Sequence of chain 2.B:
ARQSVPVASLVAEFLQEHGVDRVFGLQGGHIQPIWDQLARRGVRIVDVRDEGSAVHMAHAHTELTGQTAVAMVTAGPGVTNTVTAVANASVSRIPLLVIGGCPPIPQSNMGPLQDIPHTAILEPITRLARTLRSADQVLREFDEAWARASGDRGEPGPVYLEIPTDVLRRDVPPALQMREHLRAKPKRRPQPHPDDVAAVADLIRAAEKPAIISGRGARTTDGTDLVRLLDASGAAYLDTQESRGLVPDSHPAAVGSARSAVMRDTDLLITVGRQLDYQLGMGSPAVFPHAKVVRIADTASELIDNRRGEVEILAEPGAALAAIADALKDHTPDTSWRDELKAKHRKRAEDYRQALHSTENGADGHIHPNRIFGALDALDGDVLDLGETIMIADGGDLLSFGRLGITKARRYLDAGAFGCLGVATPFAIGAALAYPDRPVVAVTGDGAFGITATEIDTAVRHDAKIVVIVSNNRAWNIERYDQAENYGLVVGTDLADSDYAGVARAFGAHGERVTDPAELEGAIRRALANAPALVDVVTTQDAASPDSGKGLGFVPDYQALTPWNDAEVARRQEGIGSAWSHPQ

Sequence of chain 1.B:
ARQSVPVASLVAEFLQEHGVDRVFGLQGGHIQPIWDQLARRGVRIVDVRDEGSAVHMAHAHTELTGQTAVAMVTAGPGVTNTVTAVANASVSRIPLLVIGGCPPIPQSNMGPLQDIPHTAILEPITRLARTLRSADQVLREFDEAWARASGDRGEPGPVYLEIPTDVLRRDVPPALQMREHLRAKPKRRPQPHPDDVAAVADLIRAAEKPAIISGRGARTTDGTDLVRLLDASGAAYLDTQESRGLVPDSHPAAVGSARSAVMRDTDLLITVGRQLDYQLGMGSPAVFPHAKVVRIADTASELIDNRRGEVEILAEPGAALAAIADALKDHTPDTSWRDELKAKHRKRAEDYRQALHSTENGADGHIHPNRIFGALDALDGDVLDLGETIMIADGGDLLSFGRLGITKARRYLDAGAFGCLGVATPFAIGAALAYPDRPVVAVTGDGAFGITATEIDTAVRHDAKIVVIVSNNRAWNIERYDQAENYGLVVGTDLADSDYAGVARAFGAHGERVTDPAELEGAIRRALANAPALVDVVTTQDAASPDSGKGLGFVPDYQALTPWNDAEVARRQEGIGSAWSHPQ

Binding-site contacts:
Ligand atom C42 contacts residue GLU504 of chain 2.B at 3.2 Å.
Ligand atom CM4 contacts residue GLN52 of chain 1.B at 3.3 Å.
Ligand atom O30 contacts residue ASP572 of chain 2.B at 2.6 Å (salt-bridge).
Ligand atom O2A contacts residue GLY420 of chain 2.B at 3.1 Å.
Ligand atom PB contacts residue MG1 of chain 2.BA at 3.2 Å.
Ligand atom O2' contacts residue SER282 of chain 2.B at 3.1 Å.
Ligand atom O1B contacts residue ASN498 of chain 2.B at 3.0 Å (h-bond).
Ligand atom O2A contacts residue ALA473 of chain 2.B at 3.1 Å (h-bond).
Ligand atom O1B contacts residue ALA500 of chain 2.B at 2.9 Å (h-bond).
Ligand atom O3B contacts residue GLY421 of chain 2.B at 3.4 Å.
Ligand atom O13 contacts residue ARG428 of chain 2.B at 2.9 Å (salt-bridge).
Ligand atom O3B contacts residue ILE503 of chain 2.B at 3.1 Å (h-bond).
Ligand atom O94 contacts residue GLN266 of chain 2.B at 2.8 Å (h-bond).
Ligand atom O3A contacts residue GLY421 of chain 2.B at 3.1 Å (h-bond).
Ligand atom O2B contacts residue LEU423 of chain 2.B at 3.0 Å (h-bond).
Ligand atom O4' contacts residue LEU429 of chain 2.B at 3.4 Å.
Ligand atom N41 contacts residue GLY444 of chain 2.B at 2.9 Å (h-bond).
Ligand atom CM2 contacts residue ASN106 of chain 1.B at 3.4 Å.
Ligand atom O53 contacts residue LYS575 of chain 2.B at 2.7 Å (salt-bridge).
Ligand atom O1A contacts residue GLY472 of chain 2.B at 2.9 Å (h-bond).
Ligand atom N43 contacts residue GLU504 of chain 2.B at 3.3 Å (salt-bridge).
Ligand atom PA contacts residue MG1 of chain 2.BA at 3.2 Å.
Ligand atom O91 contacts residue SER285 of chain 2.B at 2.7 Å (h-bond).
Ligand atom O3B contacts residue ASP422 of chain 2.B at 2.8 Å (salt-bridge).
Ligand atom O1A contacts residue ASP471 of chain 2.B at 2.7 Å (salt-bridge).
Ligand atom O3A contacts residue MG1 of chain 2.BA at 3.4 Å.
Ligand atom O1A contacts residue MG1 of chain 2.BA at 2.0 Å.
Ligand atom O3B contacts residue ASN502 of chain 2.B at 3.3 Å (h-bond).
Ligand atom O1B contacts residue MG1 of chain 2.BA at 2.0 Å.
Ligand atom O43 contacts residue ARG284 of chain 2.B at 3.1 Å (salt-bridge).
Ligand atom O41 contacts residue GLN139 of chain 1.B at 2.6 Å (h-bond).
Ligand atom O71 contacts residue SER285 of chain 2.B at 2.8 Å (h-bond).
Ligand atom O71 contacts residue ARG284 of chain 2.B at 3.3 Å (salt-bridge).
Ligand atom C35 contacts residue GLY420 of chain 2.B at 3.4 Å.
Ligand atom O1A contacts residue ALA500 of chain 2.B at 2.9 Å (h-bond).
Ligand atom C82 contacts residue GLY281 of chain 2.B at 3.3 Å.
Ligand atom O1B contacts residue ASN502 of chain 2.B at 2.8 Å (h-bond).
Ligand atom O2' contacts residue ARG284 of chain 2.B at 3.3 Å (salt-bridge).
Ligand atom O33 contacts residue ARG284 of chain 2.B at 3.2 Å.
Ligand atom N11 contacts residue GLU76 of chain 1.B at 2.6 Å (salt-bridge).

This small molecule binds to this protein.
Small molecule (SMILES): Cc1ncc(C[n+]2c([C@H](O)SCCNC(=O)CCNC(=O)[C@H](O)C(C)(C)CO[P](=O)(O)O[P](=O)(O)OC[C@H]3O[C@@H](n4cnc5c(N)ncnc54)[C@H](O)[C@@H]3OP(=O)(O)O)sc(CCO[P](=O)(O)OP(=O)(O)O)c2C)c(N)n1